Binding-site contacts:
Ligand atom C3 contacts residue GLU72 of chain 2.B at 3.9 Å.
Ligand atom C7 contacts residue GLY78 of chain 2.B at 4.3 Å.
Ligand atom C7 contacts residue ASN79 of chain 2.B at 3.4 Å.
Ligand atom C5 contacts residue ASN82 of chain 2.B at 3.6 Å.
Ligand atom C7 contacts residue LYS75 of chain 2.B at 3.7 Å.
Ligand atom C3 contacts residue ASN82 of chain 2.B at 3.6 Å.
Ligand atom C8 contacts residue ASN79 of chain 2.B at 3.5 Å.
Ligand atom C7 contacts residue ASN82 of chain 2.B at 3.6 Å.
Ligand atom C1 contacts residue ASN82 of chain 2.B at 1.4 Å.
Ligand atom O7 contacts residue LYS75 of chain 2.B at 2.9 Å (salt-bridge).
Ligand atom O7 contacts residue ASN82 of chain 2.B at 4.0 Å.
Ligand atom C8 contacts residue GLU74 of chain 2.B at 4.4 Å.
Ligand atom N2 contacts residue GLU72 of chain 2.B at 4.5 Å.
Ligand atom C4 contacts residue ASN82 of chain 2.B at 4.1 Å.
Ligand atom N2 contacts residue ASN82 of chain 2.B at 2.8 Å (h-bond).
Ligand atom O7 contacts residue ASN79 of chain 2.B at 3.1 Å (h-bond).
Ligand atom O3 contacts residue GLU72 of chain 2.B at 3.1 Å (salt-bridge).
Ligand atom O5 contacts residue ASN82 of chain 2.B at 2.4 Å (h-bond).
Ligand atom N2 contacts residue GLY78 of chain 2.B at 4.2 Å.
Ligand atom C2 contacts residue ASN82 of chain 2.B at 2.2 Å.
Ligand atom N2 contacts residue ASN79 of chain 2.B at 4.4 Å.
Ligand atom O7 contacts residue GLU72 of chain 2.B at 4.4 Å.
Ligand atom C7 contacts residue GLU72 of chain 2.B at 4.2 Å.
Ligand atom C8 contacts residue GLY78 of chain 2.B at 3.6 Å.
Ligand atom C8 contacts residue GLU72 of chain 2.B at 4.0 Å.
Ligand atom C8 contacts residue LYS75 of chain 2.B at 3.6 Å.

The protein below binds the small molecule below.
Small molecule (SMILES): CC(=O)N[C@@H]1[C@@H](O)[C@H](O)[C@@H](CO)O[C@H]1O

Sequence of chain 2.B:
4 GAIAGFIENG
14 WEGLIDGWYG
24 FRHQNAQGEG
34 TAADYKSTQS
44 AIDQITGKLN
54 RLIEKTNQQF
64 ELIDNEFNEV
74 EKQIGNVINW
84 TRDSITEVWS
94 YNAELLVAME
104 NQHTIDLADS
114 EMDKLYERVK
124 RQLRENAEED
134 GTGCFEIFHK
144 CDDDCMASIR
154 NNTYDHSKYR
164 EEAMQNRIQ